Binding-site contacts:
Ligand atom C2 contacts residue ASN250 of chain 1.L at 2.3 Å.
Ligand atom C3 contacts residue ASN250 of chain 1.L at 3.6 Å.
Ligand atom C8 contacts residue THR248 of chain 1.L at 3.6 Å.
Ligand atom C1 contacts residue ASN250 of chain 1.L at 1.4 Å.
Ligand atom C8 contacts residue PHE249 of chain 1.L at 3.7 Å (hydrophobic).
Ligand atom O7 contacts residue PHE249 of chain 1.L at 3.7 Å.
Ligand atom O7 contacts residue GLY253 of chain 1.L at 3.4 Å.
Ligand atom C7 contacts residue PHE249 of chain 1.L at 4.2 Å (hydrophobic).
Ligand atom C8 contacts residue ASN250 of chain 1.L at 3.8 Å.
Ligand atom C4 contacts residue ASN250 of chain 1.L at 4.0 Å.
Ligand atom C5 contacts residue ASN250 of chain 1.L at 3.6 Å.
Ligand atom O7 contacts residue PRO254 of chain 1.L at 4.1 Å.
Ligand atom O5 contacts residue ASN250 of chain 1.L at 2.3 Å (h-bond).
Ligand atom C7 contacts residue ASN250 of chain 1.L at 3.2 Å.
Ligand atom O7 contacts residue ASN250 of chain 1.L at 3.3 Å (h-bond).
Ligand atom N2 contacts residue ASN250 of chain 1.L at 2.8 Å (h-bond).

Sequence of chain 1.L:
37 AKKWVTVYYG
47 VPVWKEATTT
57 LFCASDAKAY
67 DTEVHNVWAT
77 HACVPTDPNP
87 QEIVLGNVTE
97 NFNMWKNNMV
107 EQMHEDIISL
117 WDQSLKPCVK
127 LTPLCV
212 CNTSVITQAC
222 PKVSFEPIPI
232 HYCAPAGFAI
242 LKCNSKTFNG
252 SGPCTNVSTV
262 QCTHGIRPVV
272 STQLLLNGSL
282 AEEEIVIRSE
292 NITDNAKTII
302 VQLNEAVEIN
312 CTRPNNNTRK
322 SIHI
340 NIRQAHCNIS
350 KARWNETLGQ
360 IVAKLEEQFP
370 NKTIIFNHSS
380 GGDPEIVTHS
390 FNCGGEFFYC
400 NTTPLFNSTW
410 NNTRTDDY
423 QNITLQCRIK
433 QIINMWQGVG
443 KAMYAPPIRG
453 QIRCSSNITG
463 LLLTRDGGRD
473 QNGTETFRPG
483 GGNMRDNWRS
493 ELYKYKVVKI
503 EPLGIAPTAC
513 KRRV

This small molecule binds to this protein.
Small molecule (SMILES): CC(=O)N[C@H]1[C@H](O[C@H]2[C@H](O)[C@@H](NC(C)=O)CO[C@@H]2CO)O[C@H](CO)[C@@H](O)[C@@H]1O